Sequence of chain 1.N:
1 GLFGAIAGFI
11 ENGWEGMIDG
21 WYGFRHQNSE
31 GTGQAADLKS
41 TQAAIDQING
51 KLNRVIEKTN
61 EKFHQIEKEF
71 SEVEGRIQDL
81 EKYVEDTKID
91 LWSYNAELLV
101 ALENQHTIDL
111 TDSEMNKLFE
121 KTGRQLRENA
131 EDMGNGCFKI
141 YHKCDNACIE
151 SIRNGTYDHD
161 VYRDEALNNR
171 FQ

Sequence of chain 1.M:
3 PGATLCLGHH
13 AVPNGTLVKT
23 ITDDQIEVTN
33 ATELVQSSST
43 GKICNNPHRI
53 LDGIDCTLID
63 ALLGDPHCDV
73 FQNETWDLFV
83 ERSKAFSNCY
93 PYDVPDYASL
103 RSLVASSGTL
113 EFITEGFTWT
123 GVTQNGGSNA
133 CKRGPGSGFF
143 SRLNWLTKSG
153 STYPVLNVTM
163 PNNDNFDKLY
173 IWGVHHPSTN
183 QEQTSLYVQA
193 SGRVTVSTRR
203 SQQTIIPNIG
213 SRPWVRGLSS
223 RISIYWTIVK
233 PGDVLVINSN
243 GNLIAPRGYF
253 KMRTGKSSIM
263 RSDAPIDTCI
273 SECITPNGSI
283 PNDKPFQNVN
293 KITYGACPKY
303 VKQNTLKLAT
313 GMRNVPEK

Binding-site contacts:
Ligand atom C5 contacts residue THR312 of chain 1.M at 4.3 Å.
Ligand atom C8 contacts residue ASN32 of chain 1.M at 4.0 Å.
Ligand atom C6 contacts residue LEU52 of chain 1.N at 3.8 Å (hydrophobic).
Ligand atom O5 contacts residue ASN32 of chain 1.M at 2.4 Å (h-bond).
Ligand atom C1 contacts residue ALA33 of chain 1.M at 4.3 Å (hydrophobic).
Ligand atom O7 contacts residue ASN32 of chain 1.M at 3.2 Å (h-bond).
Ligand atom C1 contacts residue THR312 of chain 1.M at 3.6 Å.
Ligand atom N2 contacts residue ASN32 of chain 1.M at 2.7 Å (h-bond).
Ligand atom C3 contacts residue ASN32 of chain 1.M at 3.7 Å.
Ligand atom O6 contacts residue LEU52 of chain 1.N at 3.5 Å.
Ligand atom C4 contacts residue ASN32 of chain 1.M at 4.1 Å.
Ligand atom O6 contacts residue THR312 of chain 1.M at 4.3 Å.
Ligand atom O6 contacts residue ASN49 of chain 1.N at 4.4 Å.
Ligand atom C2 contacts residue ASN32 of chain 1.M at 2.3 Å.
Ligand atom C5 contacts residue ASN32 of chain 1.M at 3.7 Å.
Ligand atom O5 contacts residue THR312 of chain 1.M at 3.1 Å (h-bond).
Ligand atom O5 contacts residue ALA33 of chain 1.M at 4.4 Å.
Ligand atom C6 contacts residue THR34 of chain 1.M at 4.2 Å.
Ligand atom C1 contacts residue ASN32 of chain 1.M at 1.4 Å.
Ligand atom C6 contacts residue THR312 of chain 1.M at 4.1 Å.
Ligand atom C7 contacts residue ASN32 of chain 1.M at 3.0 Å.

This small molecule binds to this protein.
Small molecule (SMILES): CC(=O)N[C@@H]1[C@@H](O)[C@H](O)[C@@H](CO)O[C@H]1O